A protein and the small-molecule ligand that binds it are described below.
Small molecule (SMILES): O=P(O)(O)O[C@H]1O[C@H](CO)[C@@H](O)[C@H]1O

Sequence of chain 1.C:
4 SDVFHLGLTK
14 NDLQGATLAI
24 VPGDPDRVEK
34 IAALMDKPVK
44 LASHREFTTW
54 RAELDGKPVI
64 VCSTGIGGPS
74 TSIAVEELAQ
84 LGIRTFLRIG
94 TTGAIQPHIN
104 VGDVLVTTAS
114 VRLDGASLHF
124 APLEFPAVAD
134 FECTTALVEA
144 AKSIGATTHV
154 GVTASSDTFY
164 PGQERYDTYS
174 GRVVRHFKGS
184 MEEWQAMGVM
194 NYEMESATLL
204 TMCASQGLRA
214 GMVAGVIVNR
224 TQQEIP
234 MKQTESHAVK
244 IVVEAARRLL

Sequence of chain 1.D:
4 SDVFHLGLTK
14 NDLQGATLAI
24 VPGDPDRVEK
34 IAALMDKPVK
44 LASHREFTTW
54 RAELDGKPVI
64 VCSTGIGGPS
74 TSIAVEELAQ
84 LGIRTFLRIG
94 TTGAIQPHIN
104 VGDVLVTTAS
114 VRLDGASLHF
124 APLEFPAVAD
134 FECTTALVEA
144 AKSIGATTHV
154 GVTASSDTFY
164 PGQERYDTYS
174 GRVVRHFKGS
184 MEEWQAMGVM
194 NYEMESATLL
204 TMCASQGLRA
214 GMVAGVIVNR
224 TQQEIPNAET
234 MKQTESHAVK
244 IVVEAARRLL

Binding-site contacts:
Ligand atom P contacts residue ARG48 of chain 1.D at 3.8 Å.
Ligand atom O1P contacts residue ARG48 of chain 1.D at 3.0 Å (salt-bridge).
Ligand atom P contacts residue ARG91 of chain 1.C at 3.7 Å.
Ligand atom O2 contacts residue GLU198 of chain 1.C at 2.6 Å (salt-bridge).
Ligand atom P contacts residue THR94 of chain 1.C at 3.7 Å.
Ligand atom O2P contacts residue GLY26 of chain 1.C at 3.2 Å (h-bond).
Ligand atom O3 contacts residue ILE69 of chain 1.C at 3.4 Å.
Ligand atom O5 contacts residue HIS8 of chain 1.D at 3.0 Å (h-bond).
Ligand atom C1 contacts residue THR94 of chain 1.C at 3.2 Å.
Ligand atom C5 contacts residue HIS8 of chain 1.D at 3.5 Å.
Ligand atom C1 contacts residue URF1 of chain 1.R at 3.7 Å.
Ligand atom C3 contacts residue MET197 of chain 1.C at 3.8 Å (hydrophobic).
Ligand atom O3 contacts residue GLU198 of chain 1.C at 2.6 Å (salt-bridge).
Ligand atom O2 contacts residue MET197 of chain 1.C at 2.9 Å (h-bond).
Ligand atom O2P contacts residue ARG91 of chain 1.C at 2.9 Å (salt-bridge).
Ligand atom O5 contacts residue URF1 of chain 1.R at 3.6 Å.
Ligand atom O2 contacts residue GLU196 of chain 1.C at 3.4 Å.
Ligand atom C2 contacts residue MET197 of chain 1.C at 3.9 Å (hydrophobic).
Ligand atom O1P contacts residue GLY26 of chain 1.C at 3.5 Å.
Ligand atom O2P contacts residue GLY93 of chain 1.C at 3.4 Å.
Ligand atom O1P contacts residue ARG91 of chain 1.C at 3.6 Å.
Ligand atom O5 contacts residue PHE7 of chain 1.D at 4.0 Å.
Ligand atom O1 contacts residue ARG91 of chain 1.C at 3.8 Å.
Ligand atom O4 contacts residue THR94 of chain 1.C at 3.5 Å (h-bond).
Ligand atom O2P contacts residue THR94 of chain 1.C at 4.0 Å.
Ligand atom C3 contacts residue GLU198 of chain 1.C at 3.4 Å.
Ligand atom P contacts residue ARG30 of chain 1.C at 3.8 Å.
Ligand atom O3P contacts residue ARG48 of chain 1.D at 3.2 Å (salt-bridge).
Ligand atom O2P contacts residue ILE92 of chain 1.C at 3.5 Å (h-bond).
Ligand atom C2 contacts residue GLU198 of chain 1.C at 3.6 Å.
Ligand atom O3P contacts residue THR94 of chain 1.C at 2.7 Å (h-bond).
Ligand atom C4 contacts residue URF1 of chain 1.R at 3.7 Å.
Ligand atom O2P contacts residue ARG30 of chain 1.C at 3.1 Å (salt-bridge).
Ligand atom O4 contacts residue URF1 of chain 1.R at 3.0 Å (h-bond).
Ligand atom C5 contacts residue PHE162 of chain 1.C at 3.7 Å (hydrophobic).
Ligand atom C5 contacts residue URF1 of chain 1.R at 3.4 Å.
Ligand atom O3P contacts residue ARG30 of chain 1.C at 3.4 Å (salt-bridge).
Ligand atom O1 contacts residue THR94 of chain 1.C at 3.4 Å (h-bond).
Ligand atom C2 contacts residue URF1 of chain 1.R at 3.6 Å.
Ligand atom O5 contacts residue PHE162 of chain 1.C at 3.5 Å.